Binding-site contacts:
Ligand atom C2 contacts residue ASN94 of chain 1.C at 2.6 Å.
Ligand atom C8 contacts residue LYS90 of chain 1.C at 3.6 Å.
Ligand atom C7 contacts residue LYS90 of chain 1.C at 3.9 Å.
Ligand atom C8 contacts residue LEU91 of chain 1.C at 4.1 Å (hydrophobic).
Ligand atom N2 contacts residue LYS90 of chain 1.C at 3.1 Å.
Ligand atom C7 contacts residue ASN94 of chain 1.C at 3.0 Å.
Ligand atom C4 contacts residue ASN94 of chain 1.C at 4.3 Å.
Ligand atom O7 contacts residue ASN94 of chain 1.C at 3.1 Å (h-bond).
Ligand atom C3 contacts residue ASN94 of chain 1.C at 3.9 Å.
Ligand atom O5 contacts residue LYS90 of chain 1.C at 4.4 Å.
Ligand atom C5 contacts residue LYS90 of chain 1.C at 4.3 Å.
Ligand atom O5 contacts residue ASN94 of chain 1.C at 2.4 Å (h-bond).
Ligand atom O3 contacts residue LYS90 of chain 1.C at 4.1 Å.
Ligand atom C8 contacts residue ASN94 of chain 1.C at 3.9 Å.
Ligand atom C1 contacts residue ASN94 of chain 1.C at 1.5 Å.
Ligand atom N2 contacts residue ASN94 of chain 1.C at 2.8 Å (h-bond).
Ligand atom C2 contacts residue LYS90 of chain 1.C at 3.7 Å.
Ligand atom O6 contacts residue GLU201 of chain 1.C at 3.9 Å.
Ligand atom C3 contacts residue LYS90 of chain 1.C at 3.5 Å.
Ligand atom C5 contacts residue ASN94 of chain 1.C at 3.7 Å.
Ligand atom C1 contacts residue LYS90 of chain 1.C at 3.7 Å.

The small molecule below binds the protein below.
Small molecule (SMILES): CC(=O)N[C@@H]1[C@@H](O)[C@H](O)[C@@H](CO)O[C@H]1O

Sequence of chain 1.C:
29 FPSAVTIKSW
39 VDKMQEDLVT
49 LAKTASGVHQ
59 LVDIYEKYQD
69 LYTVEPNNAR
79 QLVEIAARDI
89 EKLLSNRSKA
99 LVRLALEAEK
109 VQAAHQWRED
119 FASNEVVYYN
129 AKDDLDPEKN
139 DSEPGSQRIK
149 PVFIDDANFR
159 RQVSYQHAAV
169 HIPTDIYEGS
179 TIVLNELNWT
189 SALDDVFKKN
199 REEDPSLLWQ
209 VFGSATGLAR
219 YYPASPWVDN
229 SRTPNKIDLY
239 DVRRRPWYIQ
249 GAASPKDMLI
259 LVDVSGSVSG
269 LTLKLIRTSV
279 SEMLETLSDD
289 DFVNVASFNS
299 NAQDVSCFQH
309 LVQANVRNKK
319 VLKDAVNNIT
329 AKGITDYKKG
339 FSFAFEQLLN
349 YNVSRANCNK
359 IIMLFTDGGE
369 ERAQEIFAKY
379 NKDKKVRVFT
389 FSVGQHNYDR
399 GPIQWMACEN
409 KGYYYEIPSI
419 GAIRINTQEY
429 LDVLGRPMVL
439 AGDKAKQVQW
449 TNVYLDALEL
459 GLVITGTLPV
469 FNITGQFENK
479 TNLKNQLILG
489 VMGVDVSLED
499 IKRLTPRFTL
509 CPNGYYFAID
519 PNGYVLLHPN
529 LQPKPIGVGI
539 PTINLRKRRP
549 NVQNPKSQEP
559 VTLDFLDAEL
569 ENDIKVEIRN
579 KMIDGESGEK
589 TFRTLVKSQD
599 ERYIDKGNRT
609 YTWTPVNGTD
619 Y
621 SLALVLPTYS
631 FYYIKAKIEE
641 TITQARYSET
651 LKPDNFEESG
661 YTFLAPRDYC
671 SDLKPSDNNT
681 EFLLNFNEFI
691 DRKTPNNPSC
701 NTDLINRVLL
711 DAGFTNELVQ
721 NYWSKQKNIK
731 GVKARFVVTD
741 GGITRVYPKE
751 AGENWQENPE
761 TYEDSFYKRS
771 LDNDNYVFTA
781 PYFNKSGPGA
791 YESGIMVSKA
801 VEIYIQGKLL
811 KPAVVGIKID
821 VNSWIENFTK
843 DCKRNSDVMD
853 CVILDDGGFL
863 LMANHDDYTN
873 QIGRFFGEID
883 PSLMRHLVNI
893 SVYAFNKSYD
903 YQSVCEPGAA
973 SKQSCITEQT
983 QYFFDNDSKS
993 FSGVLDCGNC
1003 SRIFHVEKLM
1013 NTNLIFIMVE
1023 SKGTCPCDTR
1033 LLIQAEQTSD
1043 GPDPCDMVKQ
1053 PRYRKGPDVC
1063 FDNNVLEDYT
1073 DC